Binding-site contacts:
Ligand atom O12 contacts residue ASP375 of chain 1.I at 2.7 Å (salt-bridge).
Ligand atom C21 contacts residue LEU408 of chain 1.I at 3.6 Å (hydrophobic).
Ligand atom N10 contacts residue CO31 of chain 1.GB at 3.4 Å (h-bond).
Ligand atom O12 contacts residue ASP295 of chain 1.I at 2.9 Å (salt-bridge).
Ligand atom C20 contacts residue LEU408 of chain 1.I at 3.6 Å (hydrophobic).
Ligand atom C09 contacts residue ASP295 of chain 1.I at 3.4 Å.
Ligand atom C08 contacts residue LEU403 of chain 1.I at 3.3 Å (hydrophobic).
Ligand atom N10 contacts residue GLU377 of chain 1.I at 3.6 Å (salt-bridge).
Ligand atom C04 contacts residue SER470 of chain 1.I at 3.6 Å.
Ligand atom O22 contacts residue MET308 of chain 1.I at 3.6 Å (h-bond).
Ligand atom C15 contacts residue GLY405 of chain 1.I at 3.6 Å.
Ligand atom O11 contacts residue ASP375 of chain 1.I at 3.7 Å.
Ligand atom N10 contacts residue LYS290 of chain 1.I at 3.7 Å.
Ligand atom C09 contacts residue ZN1 of chain 1.HB at 3.6 Å.
Ligand atom O01 contacts residue THR404 of chain 1.I at 3.5 Å.
Ligand atom N10 contacts residue ASP295 of chain 1.I at 3.3 Å (salt-bridge).
Ligand atom O11 contacts residue ZN1 of chain 1.IB at 3.5 Å.
Ligand atom O12 contacts residue LYS302 of chain 1.I at 2.6 Å (salt-bridge).
Ligand atom O11 contacts residue ZN1 of chain 1.HB at 3.0 Å.
Ligand atom N07 contacts residue ASP375 of chain 1.I at 3.8 Å.
Ligand atom C26 contacts residue LYS302 of chain 1.I at 3.7 Å.
Ligand atom O01 contacts residue GLY405 of chain 1.I at 3.5 Å (h-bond).
Ligand atom N10 contacts residue ASP375 of chain 1.I at 2.9 Å (salt-bridge).
Ligand atom C16 contacts residue GLY405 of chain 1.I at 3.6 Å.
Ligand atom O12 contacts residue ZN1 of chain 1.IB at 2.2 Å.
Ligand atom C14 contacts residue LEU403 of chain 1.I at 3.5 Å (hydrophobic).
Ligand atom C09 contacts residue ASP375 of chain 1.I at 3.0 Å.
Ligand atom N10 contacts residue ZN1 of chain 1.IB at 2.2 Å.
Ligand atom C13 contacts residue GLY405 of chain 1.I at 3.8 Å.
Ligand atom O11 contacts residue LYS290 of chain 1.I at 3.2 Å (salt-bridge).
Ligand atom C09 contacts residue LYS302 of chain 1.I at 3.7 Å.
Ligand atom C09 contacts residue ZN1 of chain 1.IB at 2.5 Å.
Ligand atom C19 contacts residue ALA493 of chain 1.I at 3.4 Å (hydrophobic).
Ligand atom C18 contacts residue ALA493 of chain 1.I at 3.6 Å (hydrophobic).
Ligand atom O11 contacts residue LEU403 of chain 1.I at 2.8 Å (h-bond).
Ligand atom C21 contacts residue PHE499 of chain 1.I at 3.4 Å (hydrophobic).
Ligand atom N10 contacts residue ZN1 of chain 1.HB at 2.5 Å.
Ligand atom O22 contacts residue LEU408 of chain 1.I at 3.6 Å.
Ligand atom O11 contacts residue CO31 of chain 1.GB at 2.2 Å (h-bond).
Ligand atom C14 contacts residue GLY405 of chain 1.I at 3.6 Å.

Sequence of chain 1.I:
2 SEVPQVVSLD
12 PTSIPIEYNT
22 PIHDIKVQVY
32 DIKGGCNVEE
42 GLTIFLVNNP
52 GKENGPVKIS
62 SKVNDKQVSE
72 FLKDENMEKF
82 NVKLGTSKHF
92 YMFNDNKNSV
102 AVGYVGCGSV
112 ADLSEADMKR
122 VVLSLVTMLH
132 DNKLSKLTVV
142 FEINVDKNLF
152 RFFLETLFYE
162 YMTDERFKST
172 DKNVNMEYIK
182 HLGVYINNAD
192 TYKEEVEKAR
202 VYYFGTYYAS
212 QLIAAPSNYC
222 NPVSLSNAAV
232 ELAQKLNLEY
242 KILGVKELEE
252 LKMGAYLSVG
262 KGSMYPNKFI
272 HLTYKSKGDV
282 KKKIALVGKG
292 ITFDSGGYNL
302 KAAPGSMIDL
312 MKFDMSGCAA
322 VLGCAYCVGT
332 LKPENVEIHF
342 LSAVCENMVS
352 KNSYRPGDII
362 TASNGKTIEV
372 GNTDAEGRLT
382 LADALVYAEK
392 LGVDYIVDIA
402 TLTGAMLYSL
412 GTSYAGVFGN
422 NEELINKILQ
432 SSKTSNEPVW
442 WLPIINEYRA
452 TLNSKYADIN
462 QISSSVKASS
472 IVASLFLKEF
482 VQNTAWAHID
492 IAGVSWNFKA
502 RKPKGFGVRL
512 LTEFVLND

This small molecule binds to this protein.
Small molecule (SMILES): CC(C)(C)C(=O)N[C@@H](C(=O)NO)c1ccc(-c2ccc(CO)cc2)cc1